Sequence of chain 1.A:
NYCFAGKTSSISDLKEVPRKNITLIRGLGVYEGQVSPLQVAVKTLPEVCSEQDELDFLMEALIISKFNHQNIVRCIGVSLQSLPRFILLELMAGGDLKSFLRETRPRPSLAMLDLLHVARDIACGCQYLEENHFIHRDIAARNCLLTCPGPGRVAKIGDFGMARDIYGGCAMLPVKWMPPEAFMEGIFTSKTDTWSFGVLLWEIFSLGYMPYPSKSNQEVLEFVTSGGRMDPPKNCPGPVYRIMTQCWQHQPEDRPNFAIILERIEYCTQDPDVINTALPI

Binding-site contacts:
Ligand atom N12 contacts residue GLY118 of chain 1.A at 3.8 Å.
Ligand atom C13 contacts residue LEU114 of chain 1.A at 4.4 Å (hydrophobic).
Ligand atom C13 contacts residue MET115 of chain 1.A at 2.9 Å (hydrophobic).
Ligand atom C8 contacts residue LEU172 of chain 1.A at 4.3 Å (hydrophobic).
Ligand atom N5 contacts residue GLU113 of chain 1.A at 3.7 Å.
Ligand atom C13 contacts residue GLY118 of chain 1.A at 4.3 Å.
Ligand atom N5 contacts residue LEU114 of chain 1.A at 4.0 Å.
Ligand atom N7 contacts residue LEU114 of chain 1.A at 4.0 Å.
Ligand atom C4 contacts residue LEU172 of chain 1.A at 4.2 Å (hydrophobic).
Ligand atom N7 contacts residue GLU113 of chain 1.A at 2.8 Å (salt-bridge).
Ligand atom C2 contacts residue GLU113 of chain 1.A at 3.8 Å.
Ligand atom C2 contacts residue ALA64 of chain 1.A at 3.6 Å (hydrophobic).
Ligand atom C1 contacts residue LEU112 of chain 1.A at 3.7 Å (hydrophobic).
Ligand atom N7 contacts residue MET115 of chain 1.A at 3.5 Å (h-bond).
Ligand atom N7 contacts residue LEU172 of chain 1.A at 4.1 Å.
Ligand atom C11 contacts residue GLY118 of chain 1.A at 3.6 Å.
Ligand atom N12 contacts residue LEU38 of chain 1.A at 4.2 Å.
Ligand atom C4 contacts residue LEU38 of chain 1.A at 4.4 Å (hydrophobic).
Ligand atom N5 contacts residue ALA64 of chain 1.A at 3.9 Å.
Ligand atom C10 contacts residue LEU38 of chain 1.A at 4.1 Å (hydrophobic).
Ligand atom C1 contacts residue GLU113 of chain 1.A at 4.1 Å.
Ligand atom C3 contacts residue LEU172 of chain 1.A at 4.0 Å (hydrophobic).
Ligand atom C3 contacts residue ALA64 of chain 1.A at 4.3 Å (hydrophobic).
Ligand atom C11 contacts residue LEU38 of chain 1.A at 4.4 Å (hydrophobic).
Ligand atom C9 contacts residue GLY118 of chain 1.A at 4.3 Å.
Ligand atom C13 contacts residue LEU38 of chain 1.A at 3.8 Å (hydrophobic).
Ligand atom C2 contacts residue LEU172 of chain 1.A at 3.8 Å (hydrophobic).
Ligand atom C10 contacts residue GLY118 of chain 1.A at 3.8 Å.
Ligand atom C8 contacts residue MET115 of chain 1.A at 3.7 Å (hydrophobic).
Ligand atom C1 contacts residue ALA64 of chain 1.A at 4.0 Å (hydrophobic).
Ligand atom C4 contacts residue MET115 of chain 1.A at 4.1 Å (hydrophobic).
Ligand atom N12 contacts residue MET115 of chain 1.A at 3.3 Å (h-bond).
Ligand atom C3 contacts residue VAL46 of chain 1.A at 4.3 Å (hydrophobic).
Ligand atom C9 contacts residue LEU172 of chain 1.A at 4.0 Å (hydrophobic).
Ligand atom C4 contacts residue ALA64 of chain 1.A at 4.4 Å (hydrophobic).
Ligand atom C1 contacts residue LEU172 of chain 1.A at 4.0 Å (hydrophobic).
Ligand atom N7 contacts residue ALA64 of chain 1.A at 3.4 Å.
Ligand atom C11 contacts residue MET115 of chain 1.A at 4.2 Å (hydrophobic).
Ligand atom N5 contacts residue MET115 of chain 1.A at 3.0 Å (h-bond).
Ligand atom C8 contacts residue LEU38 of chain 1.A at 4.0 Å (hydrophobic).

A small-molecule ligand and the protein it binds are described below.
Small molecule (SMILES): Cc1cc(-c2cccnc2)[nH]n1